A protein and the small-molecule ligand that binds it are described below.
Small molecule (SMILES): Cc1ccc(C(=O)Nc2ccc(CN3CCN(C)CC3)c(C(F)(F)F)c2)cc1C#Cc1cnc2[nH]ncc2c1

Sequence of chain 1.B:
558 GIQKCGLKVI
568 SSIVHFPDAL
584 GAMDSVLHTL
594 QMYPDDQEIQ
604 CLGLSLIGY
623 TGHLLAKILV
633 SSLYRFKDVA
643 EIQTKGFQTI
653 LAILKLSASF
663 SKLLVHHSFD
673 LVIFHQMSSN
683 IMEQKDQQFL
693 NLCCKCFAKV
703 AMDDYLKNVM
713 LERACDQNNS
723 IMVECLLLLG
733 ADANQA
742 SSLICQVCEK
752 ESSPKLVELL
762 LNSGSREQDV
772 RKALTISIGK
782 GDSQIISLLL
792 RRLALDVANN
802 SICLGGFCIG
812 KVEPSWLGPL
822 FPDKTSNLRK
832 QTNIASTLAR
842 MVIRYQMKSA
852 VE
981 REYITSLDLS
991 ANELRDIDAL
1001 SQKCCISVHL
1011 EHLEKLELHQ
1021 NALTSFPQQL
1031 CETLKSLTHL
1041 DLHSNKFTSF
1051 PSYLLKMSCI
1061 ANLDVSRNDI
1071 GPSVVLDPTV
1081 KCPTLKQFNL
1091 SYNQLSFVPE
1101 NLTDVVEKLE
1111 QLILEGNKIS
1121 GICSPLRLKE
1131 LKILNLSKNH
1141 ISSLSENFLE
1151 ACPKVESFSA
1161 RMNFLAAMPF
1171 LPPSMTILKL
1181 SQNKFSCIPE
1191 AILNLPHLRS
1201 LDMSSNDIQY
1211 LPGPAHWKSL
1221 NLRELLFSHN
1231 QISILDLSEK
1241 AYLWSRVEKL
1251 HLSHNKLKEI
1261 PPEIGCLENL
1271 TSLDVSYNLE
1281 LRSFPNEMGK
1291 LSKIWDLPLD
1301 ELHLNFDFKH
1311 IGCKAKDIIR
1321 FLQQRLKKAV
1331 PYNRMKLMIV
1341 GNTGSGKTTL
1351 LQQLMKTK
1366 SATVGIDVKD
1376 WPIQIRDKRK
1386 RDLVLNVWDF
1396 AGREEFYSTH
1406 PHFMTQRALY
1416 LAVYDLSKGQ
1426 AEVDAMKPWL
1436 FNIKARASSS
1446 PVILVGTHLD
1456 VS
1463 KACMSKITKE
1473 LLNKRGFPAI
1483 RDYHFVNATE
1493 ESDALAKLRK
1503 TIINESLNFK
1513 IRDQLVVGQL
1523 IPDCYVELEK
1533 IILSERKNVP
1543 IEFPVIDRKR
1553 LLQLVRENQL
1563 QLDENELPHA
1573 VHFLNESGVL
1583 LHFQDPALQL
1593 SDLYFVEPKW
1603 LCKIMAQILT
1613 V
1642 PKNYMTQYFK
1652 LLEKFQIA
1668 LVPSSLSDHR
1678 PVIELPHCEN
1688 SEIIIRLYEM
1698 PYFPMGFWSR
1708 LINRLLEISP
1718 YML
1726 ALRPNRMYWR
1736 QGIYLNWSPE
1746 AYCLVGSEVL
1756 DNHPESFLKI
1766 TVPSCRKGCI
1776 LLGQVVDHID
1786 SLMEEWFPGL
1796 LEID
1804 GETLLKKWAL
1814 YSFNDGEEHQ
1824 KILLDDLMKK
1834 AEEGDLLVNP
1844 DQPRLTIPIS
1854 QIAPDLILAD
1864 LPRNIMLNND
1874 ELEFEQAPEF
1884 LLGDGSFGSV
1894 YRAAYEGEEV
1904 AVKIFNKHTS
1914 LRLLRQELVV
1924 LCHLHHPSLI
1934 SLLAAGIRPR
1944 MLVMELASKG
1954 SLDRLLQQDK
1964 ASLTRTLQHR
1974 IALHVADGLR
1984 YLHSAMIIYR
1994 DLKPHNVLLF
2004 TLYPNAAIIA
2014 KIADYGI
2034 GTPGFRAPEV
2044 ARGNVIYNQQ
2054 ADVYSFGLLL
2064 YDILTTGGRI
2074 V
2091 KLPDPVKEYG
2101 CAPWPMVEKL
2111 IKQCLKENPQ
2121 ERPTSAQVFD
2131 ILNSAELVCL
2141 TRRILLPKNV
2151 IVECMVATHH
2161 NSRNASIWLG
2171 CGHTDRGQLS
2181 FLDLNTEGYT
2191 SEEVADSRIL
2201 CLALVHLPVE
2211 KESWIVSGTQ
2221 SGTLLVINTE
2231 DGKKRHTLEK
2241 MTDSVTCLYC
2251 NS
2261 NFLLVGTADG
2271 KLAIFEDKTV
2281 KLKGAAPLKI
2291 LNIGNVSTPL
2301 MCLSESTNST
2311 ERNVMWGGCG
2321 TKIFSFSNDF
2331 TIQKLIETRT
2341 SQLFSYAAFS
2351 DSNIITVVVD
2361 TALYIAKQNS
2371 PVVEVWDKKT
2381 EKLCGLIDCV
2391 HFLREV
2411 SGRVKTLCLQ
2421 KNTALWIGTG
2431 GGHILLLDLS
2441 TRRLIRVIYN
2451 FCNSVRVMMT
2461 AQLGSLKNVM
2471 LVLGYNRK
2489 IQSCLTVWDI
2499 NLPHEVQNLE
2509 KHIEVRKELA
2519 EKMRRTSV

Binding-site contacts:
Ligand atom C39 contacts residue GLU1948 of chain 1.B at 3.8 Å.
Ligand atom O09 contacts residue ALA2016 of chain 1.B at 3.4 Å.
Ligand atom C31 contacts residue LEU2001 of chain 1.B at 3.7 Å (hydrophobic).
Ligand atom C01 contacts residue ALA1904 of chain 1.B at 3.6 Å (hydrophobic).
Ligand atom N38 contacts residue ALA1950 of chain 1.B at 3.0 Å (h-bond).
Ligand atom C12 contacts residue LEU1924 of chain 1.B at 3.8 Å (hydrophobic).
Ligand atom C08 contacts residue ASP2017 of chain 1.B at 3.1 Å.
Ligand atom N21 contacts residue ILE1991 of chain 1.B at 3.4 Å (h-bond).
Ligand atom C06 contacts residue GLU1920 of chain 1.B at 3.4 Å.
Ligand atom F28 contacts residue LEU1927 of chain 1.B at 3.2 Å.
Ligand atom C06 contacts residue MET1947 of chain 1.B at 3.4 Å (hydrophobic).
Ligand atom C37 contacts residue PHE1890 of chain 1.B at 3.3 Å (hydrophobic).
Ligand atom C34 contacts residue ALA1950 of chain 1.B at 3.7 Å (hydrophobic).
Ligand atom N10 contacts residue GLU1920 of chain 1.B at 3.0 Å (salt-bridge).
Ligand atom C16 contacts residue ASP2017 of chain 1.B at 3.5 Å.
Ligand atom C19 contacts residue ILE1990 of chain 1.B at 3.8 Å (hydrophobic).
Ligand atom C11 contacts residue GLU1920 of chain 1.B at 3.7 Å.
Ligand atom C05 contacts residue MET1947 of chain 1.B at 3.6 Å (hydrophobic).
Ligand atom C39 contacts residue LEU2001 of chain 1.B at 3.6 Å (hydrophobic).
Ligand atom C07 contacts residue LYS1906 of chain 1.B at 3.7 Å.
Ligand atom C01 contacts residue LYS1906 of chain 1.B at 3.6 Å.
Ligand atom C23 contacts residue TYR1992 of chain 1.B at 3.6 Å (hydrophobic).
Ligand atom N10 contacts residue LEU1924 of chain 1.B at 3.6 Å.
Ligand atom N35 contacts residue LEU1949 of chain 1.B at 3.8 Å.
Ligand atom C34 contacts residue LEU1949 of chain 1.B at 3.8 Å (hydrophobic).
Ligand atom N35 contacts residue ALA1950 of chain 1.B at 2.9 Å (h-bond).
Ligand atom C11 contacts residue ASP2017 of chain 1.B at 3.5 Å.
Ligand atom F27 contacts residue ILE2015 of chain 1.B at 3.5 Å.
Ligand atom C15 contacts residue ASP2017 of chain 1.B at 3.7 Å.
Ligand atom C24 contacts residue ILE1991 of chain 1.B at 3.5 Å (hydrophobic).
Ligand atom C11 contacts residue LEU1924 of chain 1.B at 3.5 Å (hydrophobic).
Ligand atom O09 contacts residue ASP2017 of chain 1.B at 2.5 Å (salt-bridge).
Ligand atom N10 contacts residue ASP2017 of chain 1.B at 3.3 Å (salt-bridge).
Ligand atom C07 contacts residue MET1947 of chain 1.B at 3.5 Å (hydrophobic).
Ligand atom C01 contacts residue VAL1893 of chain 1.B at 3.8 Å (hydrophobic).
Ligand atom N38 contacts residue LEU1949 of chain 1.B at 3.5 Å.
Ligand atom C39 contacts residue ALA1950 of chain 1.B at 3.8 Å (hydrophobic).
Ligand atom C02 contacts residue MET1947 of chain 1.B at 3.8 Å (hydrophobic).
Ligand atom C16 contacts residue LEU1924 of chain 1.B at 3.5 Å (hydrophobic).
Ligand atom C16 contacts residue GLU1920 of chain 1.B at 3.5 Å.